A small-molecule ligand and the protein it binds are described below.
Small molecule (SMILES): Nc1ncnc2c1ncn2[C@@H]1O[C@H](COP(=O)(O)OP(=O)(O)OP(O)(O)=S)[C@@H](O)[C@H]1O

Binding-site contacts:
Ligand atom O2B contacts residue GLY718 of chain 1.D at 2.7 Å (h-bond).
Ligand atom N1 contacts residue THR404 of chain 1.D at 3.7 Å.
Ligand atom C5' contacts residue SER721 of chain 1.D at 3.8 Å.
Ligand atom S1G contacts residue SER720 of chain 1.D at 3.2 Å (h-bond).
Ligand atom N6 contacts residue THR404 of chain 1.D at 3.0 Å.
Ligand atom O2G contacts residue LYS719 of chain 1.D at 3.8 Å.
Ligand atom O4' contacts residue TRP688 of chain 1.D at 3.7 Å.
Ligand atom N1 contacts residue SER405 of chain 1.D at 3.1 Å.
Ligand atom PB contacts residue LYS719 of chain 1.D at 3.9 Å.
Ligand atom N3 contacts residue TRP688 of chain 1.D at 3.7 Å.
Ligand atom C2 contacts residue SER405 of chain 1.D at 3.2 Å.
Ligand atom C2 contacts residue TRP688 of chain 1.D at 3.6 Å (hydrophobic).
Ligand atom O2G contacts residue GLN775 of chain 1.D at 3.6 Å (h-bond).
Ligand atom O2B contacts residue SER720 of chain 1.D at 3.9 Å.
Ligand atom N7 contacts residue TRP688 of chain 1.D at 3.7 Å.
Ligand atom O1A contacts residue SER721 of chain 1.D at 2.4 Å (h-bond).
Ligand atom O1B contacts residue GLY716 of chain 1.D at 2.6 Å (h-bond).
Ligand atom O1B contacts residue LYS719 of chain 1.D at 4.0 Å.
Ligand atom O1A contacts residue SER720 of chain 1.D at 4.0 Å.
Ligand atom N6 contacts residue TRP688 of chain 1.D at 3.5 Å.
Ligand atom N1 contacts residue TRP688 of chain 1.D at 3.5 Å.
Ligand atom O2A contacts residue SER720 of chain 1.D at 3.9 Å.
Ligand atom O1A contacts residue GLY718 of chain 1.D at 3.7 Å.
Ligand atom O2G contacts residue SER720 of chain 1.D at 3.8 Å.
Ligand atom O1B contacts residue VAL715 of chain 1.D at 3.7 Å.
Ligand atom C4 contacts residue TRP688 of chain 1.D at 3.8 Å (hydrophobic).
Ligand atom PB contacts residue GLY716 of chain 1.D at 3.9 Å.
Ligand atom C5 contacts residue TRP688 of chain 1.D at 3.5 Å (hydrophobic).
Ligand atom PB contacts residue CYS717 of chain 1.D at 4.0 Å.
Ligand atom PG contacts residue SER720 of chain 1.D at 3.7 Å.
Ligand atom O3B contacts residue SER720 of chain 1.D at 3.5 Å (h-bond).
Ligand atom O3B contacts residue LYS719 of chain 1.D at 3.8 Å.
Ligand atom O5' contacts residue SER721 of chain 1.D at 3.7 Å.
Ligand atom O3A contacts residue GLY716 of chain 1.D at 3.9 Å.
Ligand atom O2B contacts residue CYS717 of chain 1.D at 3.3 Å (h-bond).
Ligand atom C6 contacts residue TRP688 of chain 1.D at 3.3 Å (hydrophobic).
Ligand atom O1B contacts residue CYS717 of chain 1.D at 3.6 Å (h-bond).
Ligand atom PA contacts residue SER721 of chain 1.D at 3.6 Å.
Ligand atom O2B contacts residue LYS719 of chain 1.D at 2.6 Å (salt-bridge).
Ligand atom S1G contacts residue GLN775 of chain 1.D at 2.7 Å (h-bond).

Sequence of chain 1.D:
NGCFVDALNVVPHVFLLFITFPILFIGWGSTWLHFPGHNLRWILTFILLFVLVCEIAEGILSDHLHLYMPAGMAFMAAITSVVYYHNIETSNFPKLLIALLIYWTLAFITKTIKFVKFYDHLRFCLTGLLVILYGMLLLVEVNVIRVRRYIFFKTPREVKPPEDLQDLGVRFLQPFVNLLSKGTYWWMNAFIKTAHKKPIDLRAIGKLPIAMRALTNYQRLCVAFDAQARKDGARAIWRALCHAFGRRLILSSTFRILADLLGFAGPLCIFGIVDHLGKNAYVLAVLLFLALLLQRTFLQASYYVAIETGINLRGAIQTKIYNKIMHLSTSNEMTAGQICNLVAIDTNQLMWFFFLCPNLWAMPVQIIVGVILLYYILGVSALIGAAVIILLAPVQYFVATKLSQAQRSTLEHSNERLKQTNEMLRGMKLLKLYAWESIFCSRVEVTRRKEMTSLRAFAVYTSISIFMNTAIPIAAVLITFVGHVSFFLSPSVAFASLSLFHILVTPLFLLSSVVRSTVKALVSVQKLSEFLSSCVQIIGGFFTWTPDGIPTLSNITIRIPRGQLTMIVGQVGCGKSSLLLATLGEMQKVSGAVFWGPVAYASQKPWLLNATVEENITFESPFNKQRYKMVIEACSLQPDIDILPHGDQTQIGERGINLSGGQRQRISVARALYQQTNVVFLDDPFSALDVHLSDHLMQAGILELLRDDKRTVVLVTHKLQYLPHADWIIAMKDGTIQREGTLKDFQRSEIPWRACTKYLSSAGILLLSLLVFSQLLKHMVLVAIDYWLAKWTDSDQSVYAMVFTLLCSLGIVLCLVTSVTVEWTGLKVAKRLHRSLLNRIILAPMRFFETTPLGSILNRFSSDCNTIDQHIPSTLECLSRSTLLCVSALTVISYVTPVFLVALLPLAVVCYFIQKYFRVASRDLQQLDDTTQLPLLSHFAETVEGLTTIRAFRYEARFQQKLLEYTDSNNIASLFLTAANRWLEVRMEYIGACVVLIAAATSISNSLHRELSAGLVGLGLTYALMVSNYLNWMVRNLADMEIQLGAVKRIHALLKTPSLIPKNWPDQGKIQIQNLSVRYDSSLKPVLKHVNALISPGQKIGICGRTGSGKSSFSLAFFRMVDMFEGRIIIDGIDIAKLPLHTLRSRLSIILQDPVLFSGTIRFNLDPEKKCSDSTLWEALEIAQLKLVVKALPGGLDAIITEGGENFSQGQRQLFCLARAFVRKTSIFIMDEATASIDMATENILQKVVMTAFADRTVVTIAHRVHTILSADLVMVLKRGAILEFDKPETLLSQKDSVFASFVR